Binding-site contacts:
Ligand atom O7 contacts residue MET151 of chain 44.E at 3.6 Å.
Ligand atom C8 contacts residue VAL153 of chain 44.E at 4.3 Å (hydrophobic).
Ligand atom C7 contacts residue MET151 of chain 44.E at 4.3 Å (hydrophobic).
Ligand atom C5 contacts residue THR156 of chain 44.E at 3.8 Å.
Ligand atom C7 contacts residue GLY150 of chain 44.E at 3.9 Å.
Ligand atom C6 contacts residue THR156 of chain 44.E at 4.4 Å.
Ligand atom C7 contacts residue ASN154 of chain 44.E at 2.0 Å.
Ligand atom C8 contacts residue ASN154 of chain 44.E at 2.4 Å.
Ligand atom C1 contacts residue THR156 of chain 44.E at 3.4 Å.
Ligand atom O3 contacts residue ASN154 of chain 44.E at 4.1 Å.
Ligand atom O5 contacts residue THR156 of chain 44.E at 3.2 Å (h-bond).
Ligand atom O5 contacts residue ASN154 of chain 44.E at 4.2 Å.
Ligand atom C2 contacts residue ASN154 of chain 44.E at 2.6 Å.
Ligand atom C8 contacts residue GLY150 of chain 44.E at 3.5 Å.
Ligand atom O7 contacts residue ASN154 of chain 44.E at 3.2 Å (h-bond).
Ligand atom N2 contacts residue ASN154 of chain 44.E at 1.4 Å (h-bond).
Ligand atom C3 contacts residue ASN154 of chain 44.E at 3.6 Å.
Ligand atom O6 contacts residue THR156 of chain 44.E at 3.5 Å (h-bond).
Ligand atom O7 contacts residue GLY150 of chain 44.E at 3.7 Å.
Ligand atom C1 contacts residue ASN154 of chain 44.E at 2.9 Å.

The small molecule below binds the protein below.
Small molecule (SMILES): CC(=O)N[C@H]1[C@H](O[C@H]2[C@H](O)[C@@H](NC(C)=O)CO[C@@H]2CO)O[C@H](CO)[C@@H](O)[C@@H]1O

Sequence of chain 44.E:
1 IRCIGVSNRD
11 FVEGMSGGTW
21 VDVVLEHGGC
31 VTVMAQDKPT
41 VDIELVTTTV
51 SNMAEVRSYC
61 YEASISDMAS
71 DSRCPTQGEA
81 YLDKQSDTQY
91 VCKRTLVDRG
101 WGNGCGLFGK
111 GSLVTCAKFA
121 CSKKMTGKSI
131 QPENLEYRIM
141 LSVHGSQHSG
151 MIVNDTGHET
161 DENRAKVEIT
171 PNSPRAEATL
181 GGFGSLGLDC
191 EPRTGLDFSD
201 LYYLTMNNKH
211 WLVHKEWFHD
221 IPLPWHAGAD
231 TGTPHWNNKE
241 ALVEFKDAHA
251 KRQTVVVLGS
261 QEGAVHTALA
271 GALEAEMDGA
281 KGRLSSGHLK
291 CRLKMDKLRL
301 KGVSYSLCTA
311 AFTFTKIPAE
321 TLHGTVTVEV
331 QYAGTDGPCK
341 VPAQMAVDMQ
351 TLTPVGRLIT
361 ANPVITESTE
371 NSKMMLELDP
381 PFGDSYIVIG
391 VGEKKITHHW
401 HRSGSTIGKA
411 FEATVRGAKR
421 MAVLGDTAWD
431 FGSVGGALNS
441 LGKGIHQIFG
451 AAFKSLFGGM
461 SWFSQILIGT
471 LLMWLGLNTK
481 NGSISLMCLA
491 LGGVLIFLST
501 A